Binding-site contacts:
Ligand atom N7 contacts residue HIS303 of chain 1.D at 3.4 Å (h-bond).
Ligand atom C4 contacts residue ASN309 of chain 1.D at 3.4 Å.
Ligand atom C2' contacts residue LEU80 of chain 1.D at 3.4 Å (hydrophobic).
Ligand atom N9 contacts residue LEU80 of chain 1.D at 3.5 Å.
Ligand atom C5' contacts residue MG1 of chain 1.R at 3.4 Å.
Ligand atom C1' contacts residue ASN309 of chain 1.D at 3.3 Å.
Ligand atom O4' contacts residue ASN309 of chain 1.D at 3.2 Å (h-bond).
Ligand atom PG contacts residue LYS78 of chain 1.D at 3.5 Å.
Ligand atom O2' contacts residue LYS83 of chain 1.D at 3.4 Å.
Ligand atom O3G contacts residue LYS85 of chain 1.D at 3.4 Å.
Ligand atom O3G contacts residue LYS78 of chain 1.D at 2.6 Å (salt-bridge).
Ligand atom O2B contacts residue ASP217 of chain 1.D at 2.8 Å (salt-bridge).
Ligand atom PA contacts residue MG1 of chain 1.S at 3.4 Å.
Ligand atom O1A contacts residue ASP215 of chain 1.D at 3.0 Å (salt-bridge).
Ligand atom N6 contacts residue MET276 of chain 1.D at 3.0 Å (h-bond).
Ligand atom O3A contacts residue LYS85 of chain 1.D at 3.3 Å (salt-bridge).
Ligand atom N6 contacts residue ALA305 of chain 1.D at 3.5 Å (h-bond).
Ligand atom O2B contacts residue ARG60 of chain 1.D at 3.1 Å (salt-bridge).
Ligand atom O1G contacts residue LYS78 of chain 1.D at 3.5 Å (salt-bridge).
Ligand atom PB contacts residue MG1 of chain 1.S at 3.2 Å.
Ligand atom O2B contacts residue MG1 of chain 1.S at 2.2 Å.
Ligand atom O3B contacts residue LYS104 of chain 1.D at 3.3 Å (salt-bridge).
Ligand atom N1 contacts residue MET276 of chain 1.D at 3.0 Å (h-bond).
Ligand atom O2G contacts residue LYS104 of chain 1.D at 2.8 Å (salt-bridge).
Ligand atom PG contacts residue MG1 of chain 1.S at 3.4 Å.
Ligand atom O3A contacts residue MG1 of chain 1.S at 3.5 Å.
Ligand atom O2G contacts residue SER86 of chain 1.D at 2.6 Å (h-bond).
Ligand atom N6 contacts residue GLY304 of chain 1.D at 3.4 Å (h-bond).
Ligand atom N7 contacts residue GLY304 of chain 1.D at 3.2 Å (h-bond).
Ligand atom O1G contacts residue MG1 of chain 1.S at 2.1 Å.
Ligand atom O1A contacts residue MG1 of chain 1.R at 2.5 Å.
Ligand atom N9 contacts residue ASN309 of chain 1.D at 3.2 Å (h-bond).
Ligand atom O2A contacts residue LYS78 of chain 1.D at 2.8 Å (salt-bridge).
Ligand atom O3G contacts residue SER86 of chain 1.D at 2.9 Å (h-bond).
Ligand atom C8 contacts residue ASN309 of chain 1.D at 3.5 Å.
Ligand atom O1A contacts residue MG1 of chain 1.S at 2.2 Å.
Ligand atom O1G contacts residue ASP215 of chain 1.D at 3.1 Å (salt-bridge).
Ligand atom O1A contacts residue ASP217 of chain 1.D at 3.1 Å (salt-bridge).
Ligand atom O1B contacts residue ARG60 of chain 1.D at 2.7 Å (salt-bridge).
Ligand atom O2G contacts residue ALA214 of chain 1.D at 3.5 Å.

Sequence of chain 1.D:
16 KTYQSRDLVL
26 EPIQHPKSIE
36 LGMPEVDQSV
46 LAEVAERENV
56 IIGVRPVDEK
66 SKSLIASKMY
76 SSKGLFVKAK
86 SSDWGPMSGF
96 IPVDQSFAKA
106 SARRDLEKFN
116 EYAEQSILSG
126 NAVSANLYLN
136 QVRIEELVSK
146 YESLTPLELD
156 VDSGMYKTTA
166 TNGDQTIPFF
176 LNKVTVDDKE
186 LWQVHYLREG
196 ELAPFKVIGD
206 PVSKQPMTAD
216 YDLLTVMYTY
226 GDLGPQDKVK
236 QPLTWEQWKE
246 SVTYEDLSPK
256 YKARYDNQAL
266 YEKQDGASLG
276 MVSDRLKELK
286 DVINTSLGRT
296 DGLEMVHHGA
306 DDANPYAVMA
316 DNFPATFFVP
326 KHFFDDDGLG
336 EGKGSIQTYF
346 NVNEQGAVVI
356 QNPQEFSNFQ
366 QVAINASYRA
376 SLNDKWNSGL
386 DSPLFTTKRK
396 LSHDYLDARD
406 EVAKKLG

A protein and the small-molecule ligand that binds it are described below.
Small molecule (SMILES): Nc1ncnc2c1ncn2[C@@H]1O[C@H](CO[P](=O)(O)O[P](=O)(O)OP(=O)(O)O)C[C@H]1O